A small-molecule ligand and the protein it binds are described below.
Small molecule (SMILES): CC(=O)N[C@@H]1[C@@H](O)[C@H](O)[C@@H](CO)O[C@H]1O

Sequence of chain 1.C:
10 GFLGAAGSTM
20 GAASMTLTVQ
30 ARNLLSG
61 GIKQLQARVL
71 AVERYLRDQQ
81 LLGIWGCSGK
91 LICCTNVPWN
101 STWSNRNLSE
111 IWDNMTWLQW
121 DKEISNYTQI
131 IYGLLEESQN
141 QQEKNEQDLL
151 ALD

Binding-site contacts:
Ligand atom C1 contacts residue LEU108 of chain 1.C at 4.4 Å (hydrophobic).
Ligand atom N2 contacts residue ASN107 of chain 1.C at 2.9 Å (h-bond).
Ligand atom O7 contacts residue LEU108 of chain 1.C at 4.4 Å.
Ligand atom N2 contacts residue LEU108 of chain 1.C at 3.6 Å.
Ligand atom C4 contacts residue ASN107 of chain 1.C at 4.3 Å.
Ligand atom C7 contacts residue ASN107 of chain 1.C at 3.3 Å.
Ligand atom C2 contacts residue ASN107 of chain 1.C at 2.5 Å.
Ligand atom O7 contacts residue ASN107 of chain 1.C at 3.2 Å (h-bond).
Ligand atom C8 contacts residue LEU108 of chain 1.C at 3.2 Å (hydrophobic).
Ligand atom C5 contacts residue ASN107 of chain 1.C at 3.8 Å.
Ligand atom C1 contacts residue GLU110 of chain 1.C at 4.1 Å.
Ligand atom C8 contacts residue SER109 of chain 1.C at 3.8 Å.
Ligand atom C7 contacts residue LEU108 of chain 1.C at 3.6 Å (hydrophobic).
Ligand atom C1 contacts residue ASN107 of chain 1.C at 1.5 Å.
Ligand atom C3 contacts residue ASN107 of chain 1.C at 3.9 Å.
Ligand atom C8 contacts residue ASN107 of chain 1.C at 4.4 Å.
Ligand atom O5 contacts residue ASN107 of chain 1.C at 2.5 Å (h-bond).